Binding-site contacts:
Ligand atom C6 contacts residue HIS383 of chain 1.A at 3.9 Å.
Ligand atom C8 contacts residue TYR492 of chain 1.A at 4.2 Å (hydrophobic).
Ligand atom C8 contacts residue TRP51 of chain 1.A at 4.4 Å (hydrophobic).
Ligand atom C6 contacts residue ALA330 of chain 1.A at 3.8 Å (hydrophobic).
Ligand atom O4 contacts residue THR329 of chain 1.A at 4.0 Å.
Ligand atom O5 contacts residue GLU384 of chain 1.A at 4.2 Å.
Ligand atom C1 contacts residue ASN85 of chain 1.A at 1.4 Å.
Ligand atom C4 contacts residue ASN85 of chain 1.A at 4.3 Å.
Ligand atom C2 contacts residue GLU384 of chain 1.A at 3.5 Å.
Ligand atom C6 contacts residue HIS360 of chain 1.A at 4.0 Å.
Ligand atom O6 contacts residue HIS383 of chain 1.A at 3.8 Å.
Ligand atom O6 contacts residue ALA330 of chain 1.A at 3.4 Å (h-bond).
Ligand atom C2 contacts residue TYR492 of chain 1.A at 4.3 Å (hydrophobic).
Ligand atom O6 contacts residue ASN85 of chain 1.A at 4.1 Å.
Ligand atom C7 contacts residue ASN85 of chain 1.A at 3.7 Å.
Ligand atom O7 contacts residue TYR492 of chain 1.A at 4.0 Å.
Ligand atom O5 contacts residue PHE486 of chain 1.A at 3.7 Å.
Ligand atom C8 contacts residue ASN85 of chain 1.A at 4.2 Å.
Ligand atom C1 contacts residue GLU384 of chain 1.A at 3.7 Å.
Ligand atom C2 contacts residue ASN85 of chain 1.A at 2.6 Å.
Ligand atom C4 contacts residue HIS360 of chain 1.A at 4.3 Å.
Ligand atom O2 contacts residue TYR492 of chain 1.A at 4.0 Å.
Ligand atom C7 contacts residue TYR492 of chain 1.A at 4.0 Å (hydrophobic).
Ligand atom O2 contacts residue GLU384 of chain 1.A at 2.5 Å (salt-bridge).
Ligand atom C6 contacts residue HIS327 of chain 1.A at 4.1 Å.
Ligand atom O2 contacts residue PHE486 of chain 1.A at 4.1 Å.
Ligand atom O5 contacts residue ASN85 of chain 1.A at 2.4 Å (h-bond).
Ligand atom C5 contacts residue ASN85 of chain 1.A at 3.5 Å.
Ligand atom N2 contacts residue ASN85 of chain 1.A at 2.9 Å (h-bond).
Ligand atom O3 contacts residue TYR492 of chain 1.A at 3.3 Å.
Ligand atom O4 contacts residue ALA330 of chain 1.A at 3.9 Å.
Ligand atom O6 contacts residue HIS327 of chain 1.A at 4.1 Å.
Ligand atom O4 contacts residue HIS327 of chain 1.A at 4.0 Å.
Ligand atom O4 contacts residue GLU357 of chain 1.A at 3.0 Å (salt-bridge).
Ligand atom C3 contacts residue ASN85 of chain 1.A at 3.8 Å.
Ligand atom C6 contacts residue ASN85 of chain 1.A at 4.2 Å.
Ligand atom C1 contacts residue PHE486 of chain 1.A at 4.1 Å (hydrophobic).
Ligand atom O4 contacts residue PRO328 of chain 1.A at 4.0 Å.
Ligand atom C4 contacts residue GLU357 of chain 1.A at 4.3 Å.
Ligand atom C6 contacts residue TYR492 of chain 1.A at 3.9 Å (hydrophobic).

The protein below binds the small molecule below.
Small molecule (SMILES): CC(=O)N[C@H]1[C@H](O[C@H]2[C@H](O)[C@@H](NC(C)=O)CO[C@@H]2CO)O[C@H](CO)[C@@H](O[C@@H]2O[C@H](CO[C@H]3O[C@H](CO)[C@@H](O)[C@H](O)[C@@H]3O)[C@@H](O)[C@H](O[C@H]3O[C@H](CO)[C@@H](O)[C@H](O)[C@@H]3O)[C@@H]2O)[C@@H]1O

Sequence of chain 1.A:
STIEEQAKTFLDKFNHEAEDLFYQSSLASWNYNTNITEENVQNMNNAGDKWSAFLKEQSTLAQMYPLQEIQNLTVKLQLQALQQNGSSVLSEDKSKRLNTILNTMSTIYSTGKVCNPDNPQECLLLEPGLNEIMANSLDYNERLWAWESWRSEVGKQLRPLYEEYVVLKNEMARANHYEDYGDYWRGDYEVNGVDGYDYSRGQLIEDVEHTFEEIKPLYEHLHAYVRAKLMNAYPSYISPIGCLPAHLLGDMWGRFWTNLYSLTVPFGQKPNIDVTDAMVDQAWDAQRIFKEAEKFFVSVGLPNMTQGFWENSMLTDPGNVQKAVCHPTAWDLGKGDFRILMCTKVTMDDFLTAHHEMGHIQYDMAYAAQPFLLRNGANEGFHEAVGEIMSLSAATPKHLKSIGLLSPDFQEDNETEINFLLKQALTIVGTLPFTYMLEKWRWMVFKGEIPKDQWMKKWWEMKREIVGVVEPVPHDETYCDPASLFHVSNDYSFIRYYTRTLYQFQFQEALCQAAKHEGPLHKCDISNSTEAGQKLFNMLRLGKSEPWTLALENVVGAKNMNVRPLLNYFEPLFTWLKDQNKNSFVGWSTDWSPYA